The small molecule below binds the protein below.
Small molecule (SMILES): N[C@H]1[C@H](O)[C@H](O)C[C@@H]1C1CCCCC1

Sequence of chain 1.A:
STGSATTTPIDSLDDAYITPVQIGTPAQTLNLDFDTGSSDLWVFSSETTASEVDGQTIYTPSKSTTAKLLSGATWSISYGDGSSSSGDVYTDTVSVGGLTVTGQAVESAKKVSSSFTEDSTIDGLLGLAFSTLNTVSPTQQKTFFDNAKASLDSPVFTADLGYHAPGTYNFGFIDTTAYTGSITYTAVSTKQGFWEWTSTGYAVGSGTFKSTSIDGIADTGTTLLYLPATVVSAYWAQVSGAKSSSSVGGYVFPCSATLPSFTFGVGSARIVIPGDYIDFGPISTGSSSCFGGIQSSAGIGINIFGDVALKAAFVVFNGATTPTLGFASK

Binding-site contacts:
Ligand atom C8 contacts residue THR223 of chain 1.A at 3.9 Å.
Ligand atom C contacts residue ILE283 of chain 1.A at 4.0 Å (hydrophobic).
Ligand atom C5 contacts residue PHE280 of chain 1.A at 4.2 Å (hydrophobic).
Ligand atom C6 contacts residue ASP15 of chain 1.A at 3.7 Å.
Ligand atom C10 contacts residue ASP15 of chain 1.A at 3.5 Å.
Ligand atom O1 contacts residue TYR226 of chain 1.A at 4.1 Å.
Ligand atom C5 contacts residue PRO282 of chain 1.A at 3.9 Å (hydrophobic).
Ligand atom C7 contacts residue ASP15 of chain 1.A at 4.4 Å.
Ligand atom C9 contacts residue ASP15 of chain 1.A at 3.2 Å.
Ligand atom C contacts residue PHE291 of chain 1.A at 3.8 Å (hydrophobic).
Ligand atom O1 contacts residue THR223 of chain 1.A at 4.3 Å.
Ligand atom O contacts residue ASP15 of chain 1.A at 4.0 Å.
Ligand atom C2 contacts residue PHE291 of chain 1.A at 4.1 Å (hydrophobic).
Ligand atom N contacts residue ASP15 of chain 1.A at 3.1 Å (salt-bridge).
Ligand atom C5 contacts residue ILE283 of chain 1.A at 4.1 Å (hydrophobic).
Ligand atom C7 contacts residue PHE280 of chain 1.A at 4.3 Å (hydrophobic).
Ligand atom C5 contacts residue PHE291 of chain 1.A at 3.7 Å (hydrophobic).
Ligand atom C8 contacts residue ASP15 of chain 1.A at 4.2 Å.
Ligand atom C4 contacts residue PHE280 of chain 1.A at 3.7 Å (hydrophobic).
Ligand atom O contacts residue THR223 of chain 1.A at 3.0 Å (h-bond).
Ligand atom C4 contacts residue PHE291 of chain 1.A at 3.8 Å (hydrophobic).
Ligand atom C7 contacts residue PHE291 of chain 1.A at 3.8 Å (hydrophobic).
Ligand atom C7 contacts residue LEU224 of chain 1.A at 4.0 Å (hydrophobic).
Ligand atom C3 contacts residue PHE291 of chain 1.A at 4.5 Å (hydrophobic).
Ligand atom O1 contacts residue LEU224 of chain 1.A at 3.3 Å.
Ligand atom C9 contacts residue THR223 of chain 1.A at 3.7 Å.
Ligand atom C8 contacts residue LEU224 of chain 1.A at 3.6 Å (hydrophobic).